The protein below binds the small molecule below.
Small molecule (SMILES): COc1ccccc1-n1c(-c2cc(O)ccc2C)cn2c3c(=O)[nH]c(=O)n(C)c3nc12

Binding-site contacts:
Ligand atom O3 contacts residue TYR100 of chain 1.A at 3.6 Å.
Ligand atom C4 contacts residue LEU152 of chain 1.A at 3.5 Å (hydrophobic).
Ligand atom O38 contacts residue LEU152 of chain 1.A at 3.8 Å.
Ligand atom N4 contacts residue MET101 of chain 1.A at 2.8 Å (h-bond).
Ligand atom O38 contacts residue SER162 of chain 1.A at 3.7 Å.
Ligand atom O41 contacts residue ASP163 of chain 1.A at 2.9 Å (salt-bridge).
Ligand atom C12 contacts residue ILE96 of chain 1.A at 3.8 Å (hydrophobic).
Ligand atom C34 contacts residue VAL33 of chain 1.A at 3.6 Å (hydrophobic).
Ligand atom C4 contacts residue ALA50 of chain 1.A at 3.4 Å (hydrophobic).
Ligand atom C17 contacts residue MET101 of chain 1.A at 3.6 Å (hydrophobic).
Ligand atom C13 contacts residue MET73 of chain 1.A at 3.6 Å (hydrophobic).
Ligand atom C13 contacts residue GLU69 of chain 1.A at 3.4 Å.
Ligand atom C5 contacts residue LEU152 of chain 1.A at 3.9 Å (hydrophobic).
Ligand atom N2 contacts residue LEU152 of chain 1.A at 3.5 Å.
Ligand atom C11 contacts residue THR98 of chain 1.A at 3.7 Å.
Ligand atom N2 contacts residue ALA50 of chain 1.A at 3.7 Å.
Ligand atom O2 contacts residue GLY104 of chain 1.A at 3.1 Å.
Ligand atom N5 contacts residue ILE25 of chain 1.A at 3.6 Å.
Ligand atom C14 contacts residue GLU69 of chain 1.A at 3.4 Å.
Ligand atom C17 contacts residue GLY104 of chain 1.A at 3.5 Å.
Ligand atom O3 contacts residue MET101 of chain 1.A at 2.8 Å (h-bond).
Ligand atom N4 contacts residue TYR100 of chain 1.A at 3.6 Å.
Ligand atom O3 contacts residue GLU99 of chain 1.A at 3.8 Å.
Ligand atom C4 contacts residue THR98 of chain 1.A at 3.8 Å.
Ligand atom C33 contacts residue VAL33 of chain 1.A at 3.4 Å (hydrophobic).
Ligand atom C12 contacts residue THR98 of chain 1.A at 3.6 Å.
Ligand atom O2 contacts residue MET101 of chain 1.A at 3.5 Å (h-bond).
Ligand atom C40 contacts residue THR98 of chain 1.A at 3.6 Å.
Ligand atom C2 contacts residue ILE25 of chain 1.A at 3.8 Å (hydrophobic).
Ligand atom N1 contacts residue LEU152 of chain 1.A at 3.8 Å.
Ligand atom C39 contacts residue ARG149 of chain 1.A at 3.5 Å.
Ligand atom C16 contacts residue MET101 of chain 1.A at 3.6 Å (hydrophobic).
Ligand atom C40 contacts residue ALA50 of chain 1.A at 3.8 Å (hydrophobic).
Ligand atom C39 contacts residue SER162 of chain 1.A at 3.5 Å.
Ligand atom C17 contacts residue ILE25 of chain 1.A at 3.6 Å (hydrophobic).
Ligand atom O3 contacts residue ALA50 of chain 1.A at 3.3 Å.
Ligand atom C2 contacts residue LEU152 of chain 1.A at 3.6 Å (hydrophobic).
Ligand atom C3 contacts residue LEU152 of chain 1.A at 3.7 Å (hydrophobic).
Ligand atom O41 contacts residue GLU69 of chain 1.A at 2.5 Å (salt-bridge).
Ligand atom C40 contacts residue LYS52 of chain 1.A at 3.8 Å.

Sequence of chain 1.A:
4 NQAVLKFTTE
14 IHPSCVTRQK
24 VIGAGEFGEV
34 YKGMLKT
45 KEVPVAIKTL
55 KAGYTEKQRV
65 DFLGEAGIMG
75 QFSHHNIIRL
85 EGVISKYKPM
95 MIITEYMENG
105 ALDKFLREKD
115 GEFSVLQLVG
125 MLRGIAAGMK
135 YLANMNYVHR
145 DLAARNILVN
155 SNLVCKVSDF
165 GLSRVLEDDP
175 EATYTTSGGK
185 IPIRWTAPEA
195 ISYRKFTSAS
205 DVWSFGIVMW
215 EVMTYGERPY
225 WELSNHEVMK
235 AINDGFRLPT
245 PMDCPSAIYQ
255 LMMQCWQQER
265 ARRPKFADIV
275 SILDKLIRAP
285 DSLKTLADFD